Binding-site contacts:
Ligand atom O3 contacts residue CYS248 of chain 1.A at 4.5 Å.
Ligand atom C2 contacts residue GLY249 of chain 1.A at 4.5 Å.
Ligand atom O5 contacts residue GLY249 of chain 1.A at 4.4 Å.
Ligand atom O2 contacts residue ILE247 of chain 1.A at 2.9 Å (h-bond).
Ligand atom O3 contacts residue ILE247 of chain 1.A at 4.2 Å.
Ligand atom C3 contacts residue ILE247 of chain 1.A at 4.4 Å (hydrophobic).
Ligand atom C2 contacts residue ILE247 of chain 1.A at 3.5 Å (hydrophobic).

Sequence of chain 1.A:
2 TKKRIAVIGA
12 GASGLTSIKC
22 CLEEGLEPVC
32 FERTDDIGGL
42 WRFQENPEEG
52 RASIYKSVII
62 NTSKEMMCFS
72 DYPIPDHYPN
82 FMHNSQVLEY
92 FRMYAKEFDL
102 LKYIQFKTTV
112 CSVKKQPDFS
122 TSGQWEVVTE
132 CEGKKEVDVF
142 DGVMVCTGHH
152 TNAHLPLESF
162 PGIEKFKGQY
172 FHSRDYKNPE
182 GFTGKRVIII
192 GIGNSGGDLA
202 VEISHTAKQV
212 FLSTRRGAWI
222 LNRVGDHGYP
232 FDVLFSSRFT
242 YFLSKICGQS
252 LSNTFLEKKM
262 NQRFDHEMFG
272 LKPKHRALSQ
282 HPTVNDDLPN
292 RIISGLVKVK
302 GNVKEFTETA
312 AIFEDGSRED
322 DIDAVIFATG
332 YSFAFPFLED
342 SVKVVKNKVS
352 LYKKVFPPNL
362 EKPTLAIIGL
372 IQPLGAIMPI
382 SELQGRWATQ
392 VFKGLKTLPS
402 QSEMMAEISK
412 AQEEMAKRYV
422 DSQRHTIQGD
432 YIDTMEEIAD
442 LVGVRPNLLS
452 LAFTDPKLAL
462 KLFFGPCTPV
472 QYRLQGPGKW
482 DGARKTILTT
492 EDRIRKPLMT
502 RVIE

A protein and the small-molecule ligand that binds it are described below.
Small molecule (SMILES): OC[C@H]1O[C@H](O)[C@H](O)[C@@H](O)[C@@H]1O